Binding-site contacts:
Ligand atom O2 contacts residue CA1 of chain 1.B at 2.4 Å.
Ligand atom O1 contacts residue ASN38 of chain 1.A at 3.0 Å (h-bond).
Ligand atom O5 contacts residue PHE166 of chain 1.A at 3.7 Å.
Ligand atom C3 contacts residue CA1 of chain 1.B at 3.4 Å.
Ligand atom C3 contacts residue ASP240 of chain 1.A at 3.2 Å.
Ligand atom C5 contacts residue HIS239 of chain 1.A at 3.6 Å.
Ligand atom C2 contacts residue HIS81 of chain 1.A at 4.0 Å.
Ligand atom C3 contacts residue ASN167 of chain 1.A at 4.0 Å.
Ligand atom C5 contacts residue GLU165 of chain 1.A at 3.2 Å.
Ligand atom O3 contacts residue ASP13 of chain 1.A at 3.9 Å.
Ligand atom O3 contacts residue THR125 of chain 1.A at 3.0 Å (h-bond).
Ligand atom O3 contacts residue MET151 of chain 1.A at 3.8 Å.
Ligand atom C2 contacts residue ASP240 of chain 1.A at 4.0 Å.
Ligand atom C3 contacts residue ASP13 of chain 1.A at 3.4 Å.
Ligand atom C5 contacts residue ASN159 of chain 1.A at 3.9 Å.
Ligand atom O2 contacts residue ASN38 of chain 1.A at 3.0 Å (h-bond).
Ligand atom C1 contacts residue CA1 of chain 1.B at 4.0 Å.
Ligand atom O2 contacts residue ASP13 of chain 1.A at 2.5 Å (salt-bridge).
Ligand atom C4 contacts residue ASN167 of chain 1.A at 3.8 Å.
Ligand atom O2 contacts residue HIS81 of chain 1.A at 3.8 Å.
Ligand atom O1 contacts residue HIS81 of chain 1.A at 2.8 Å (h-bond).
Ligand atom C5 contacts residue MET151 of chain 1.A at 3.8 Å (hydrophobic).
Ligand atom O4 contacts residue PHE166 of chain 1.A at 3.6 Å.
Ligand atom O3 contacts residue ASN167 of chain 1.A at 3.1 Å (h-bond).
Ligand atom O3 contacts residue ASP240 of chain 1.A at 2.6 Å (salt-bridge).
Ligand atom C2 contacts residue ASP13 of chain 1.A at 3.2 Å.
Ligand atom O2 contacts residue ASP14 of chain 1.A at 3.0 Å (salt-bridge).
Ligand atom O5 contacts residue GLU165 of chain 1.A at 2.6 Å (salt-bridge).
Ligand atom C1 contacts residue HIS81 of chain 1.A at 3.6 Å.
Ligand atom O4 contacts residue GLU165 of chain 1.A at 3.9 Å.
Ligand atom C3 contacts residue MET151 of chain 1.A at 3.9 Å (hydrophobic).
Ligand atom O5 contacts residue ASN159 of chain 1.A at 2.9 Å (h-bond).
Ligand atom C1 contacts residue ASN38 of chain 1.A at 3.2 Å.
Ligand atom C2 contacts residue CA1 of chain 1.B at 3.4 Å.
Ligand atom C4 contacts residue MET151 of chain 1.A at 4.0 Å (hydrophobic).
Ligand atom C2 contacts residue ASN38 of chain 1.A at 3.9 Å.
Ligand atom O2 contacts residue ASP240 of chain 1.A at 3.2 Å (salt-bridge).
Ligand atom C4 contacts residue GLU165 of chain 1.A at 3.3 Å.
Ligand atom O3 contacts residue CA1 of chain 1.B at 2.5 Å.
Ligand atom O4 contacts residue ASN167 of chain 1.A at 3.9 Å.

A small-molecule ligand and the protein it binds are described below.
Small molecule (SMILES): OC[C@H]1O[C@@H](O)[C@H](O)[C@@H]1O

Sequence of chain 1.A:
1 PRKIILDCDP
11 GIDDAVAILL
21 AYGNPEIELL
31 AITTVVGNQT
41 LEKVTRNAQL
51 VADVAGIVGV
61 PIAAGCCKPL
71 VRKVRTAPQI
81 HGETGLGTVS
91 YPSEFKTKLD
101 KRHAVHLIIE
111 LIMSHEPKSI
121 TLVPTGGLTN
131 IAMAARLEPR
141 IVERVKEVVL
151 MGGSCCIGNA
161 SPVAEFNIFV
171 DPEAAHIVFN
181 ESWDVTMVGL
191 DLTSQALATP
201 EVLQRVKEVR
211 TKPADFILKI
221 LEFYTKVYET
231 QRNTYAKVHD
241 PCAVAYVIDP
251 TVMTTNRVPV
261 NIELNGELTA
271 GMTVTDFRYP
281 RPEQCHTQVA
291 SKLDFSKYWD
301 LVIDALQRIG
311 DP